Sequence of chain 1.B:
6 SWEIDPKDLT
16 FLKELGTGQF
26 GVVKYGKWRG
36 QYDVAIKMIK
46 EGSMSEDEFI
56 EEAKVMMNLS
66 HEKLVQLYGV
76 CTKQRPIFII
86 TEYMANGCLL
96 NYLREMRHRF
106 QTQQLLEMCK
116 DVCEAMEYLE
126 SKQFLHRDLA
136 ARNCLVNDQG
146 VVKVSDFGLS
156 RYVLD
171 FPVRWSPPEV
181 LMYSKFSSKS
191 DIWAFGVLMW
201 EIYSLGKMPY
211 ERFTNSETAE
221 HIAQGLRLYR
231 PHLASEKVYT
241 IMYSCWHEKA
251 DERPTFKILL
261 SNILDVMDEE

A small-molecule ligand and the protein it binds are described below.
Small molecule (SMILES): CN(C)CCCC(=O)N1CCC[C@H]1c1nc(-c2ccc(C(=O)Nc3nccs3)cc2)c2c(N)nccn12

Binding-site contacts:
Ligand atom N15 contacts residue 5WE1 of chain 1.J at 3.1 Å (h-bond).
Ligand atom O37 contacts residue 5WE1 of chain 1.J at 2.9 Å (h-bond).
Ligand atom N6 contacts residue 5WE1 of chain 1.J at 3.6 Å.
Ligand atom C4 contacts residue 5WE1 of chain 1.J at 3.6 Å.
Ligand atom C32 contacts residue GLU236 of chain 1.B at 3.5 Å.
Ligand atom N1 contacts residue 5WE1 of chain 1.J at 3.7 Å.
Ligand atom C22 contacts residue 5WE1 of chain 1.J at 3.6 Å.
Ligand atom C19 contacts residue 5WE1 of chain 1.J at 3.9 Å.
Ligand atom C2 contacts residue 5WE1 of chain 1.J at 3.5 Å.
Ligand atom C16 contacts residue 5WE1 of chain 1.J at 3.6 Å.
Ligand atom S26 contacts residue 5WE1 of chain 1.J at 4.3 Å.
Ligand atom C30 contacts residue 5WE1 of chain 1.J at 4.1 Å.
Ligand atom C7 contacts residue 5WE1 of chain 1.J at 4.2 Å.
Ligand atom C9 contacts residue 5WE1 of chain 1.J at 3.6 Å.
Ligand atom N2 contacts residue GLU236 of chain 1.B at 2.9 Å (salt-bridge).
Ligand atom C20 contacts residue 5WE1 of chain 1.J at 3.4 Å.
Ligand atom N23 contacts residue 5WE1 of chain 1.J at 2.8 Å (h-bond).
Ligand atom C8 contacts residue GLU236 of chain 1.B at 3.5 Å.
Ligand atom C1 contacts residue GLU236 of chain 1.B at 3.4 Å.
Ligand atom C3 contacts residue 5WE1 of chain 1.J at 3.3 Å.
Ligand atom C25 contacts residue 5WE1 of chain 1.J at 3.5 Å.
Ligand atom C21 contacts residue 5WE1 of chain 1.J at 3.5 Å.
Ligand atom C28 contacts residue TYR243 of chain 1.B at 4.1 Å (hydrophobic).
Ligand atom C17 contacts residue 5WE1 of chain 1.J at 3.8 Å.
Ligand atom S26 contacts residue TYR243 of chain 1.B at 4.3 Å.
Ligand atom C27 contacts residue TYR243 of chain 1.B at 3.9 Å (hydrophobic).
Ligand atom C10 contacts residue 5WE1 of chain 1.J at 4.5 Å.
Ligand atom C5 contacts residue 5WE1 of chain 1.J at 3.5 Å.
Ligand atom N8 contacts residue 5WE1 of chain 1.J at 4.0 Å.
Ligand atom C18 contacts residue 5WE1 of chain 1.J at 3.7 Å.
Ligand atom C14 contacts residue GLU236 of chain 1.B at 3.8 Å.
Ligand atom O24 contacts residue 5WE1 of chain 1.J at 4.0 Å.
Ligand atom N29 contacts residue 5WE1 of chain 1.J at 3.5 Å (h-bond).